A small-molecule ligand and the protein it binds are described below.
Small molecule (SMILES): Nc1nc2c(ncn2[C@@H]2O[C@H](CO[P](=O)(O)O[P](=O)(O)CP(=O)(O)O)[C@@H](O)[C@H]2O)c(=O)[nH]1

Sequence of chain 2.B:
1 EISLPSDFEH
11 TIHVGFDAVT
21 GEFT

Sequence of chain 1.A:
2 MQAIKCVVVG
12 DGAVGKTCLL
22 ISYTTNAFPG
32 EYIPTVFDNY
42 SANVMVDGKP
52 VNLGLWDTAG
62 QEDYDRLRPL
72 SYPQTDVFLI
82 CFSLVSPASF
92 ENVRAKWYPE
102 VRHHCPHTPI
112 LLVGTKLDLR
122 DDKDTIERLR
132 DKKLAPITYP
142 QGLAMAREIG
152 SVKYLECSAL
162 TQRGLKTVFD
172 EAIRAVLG

Binding-site contacts:
Ligand atom O6 contacts residue LEU161 of chain 1.A at 3.2 Å (h-bond).
Ligand atom O2' contacts residue ALA18 of chain 2.B at 3.2 Å.
Ligand atom O2G contacts residue GLY61 of chain 1.A at 2.8 Å (h-bond).
Ligand atom PB contacts residue MG1 of chain 1.C at 3.2 Å.
Ligand atom N1 contacts residue LEU161 of chain 1.A at 3.6 Å.
Ligand atom PB contacts residue LYS17 of chain 1.A at 3.6 Å.
Ligand atom O2B contacts residue THR18 of chain 1.A at 3.0 Å (h-bond).
Ligand atom O1B contacts residue LYS17 of chain 1.A at 2.7 Å (salt-bridge).
Ligand atom O1A contacts residue GLY16 of chain 1.A at 3.3 Å.
Ligand atom O1G contacts residue THR36 of chain 1.A at 2.8 Å (h-bond).
Ligand atom C6 contacts residue ASP119 of chain 1.A at 3.6 Å.
Ligand atom O1A contacts residue CYS19 of chain 1.A at 2.8 Å (h-bond).
Ligand atom O6 contacts residue ASP119 of chain 1.A at 3.5 Å (salt-bridge).
Ligand atom N1 contacts residue ASP119 of chain 1.A at 2.8 Å (salt-bridge).
Ligand atom N2 contacts residue ASP119 of chain 1.A at 2.9 Å (salt-bridge).
Ligand atom C8 contacts residue CYS19 of chain 1.A at 3.5 Å (hydrophobic).
Ligand atom O3G contacts residue THR36 of chain 1.A at 3.5 Å (h-bond).
Ligand atom O6 contacts residue SER159 of chain 1.A at 3.5 Å (h-bond).
Ligand atom N7 contacts residue CYS19 of chain 1.A at 3.5 Å.
Ligand atom O1A contacts residue THR18 of chain 1.A at 3.3 Å (h-bond).
Ligand atom O1G contacts residue MG1 of chain 1.C at 2.0 Å.
Ligand atom C2 contacts residue ASP119 of chain 1.A at 3.6 Å.
Ligand atom O3G contacts residue PRO35 of chain 1.A at 3.3 Å.
Ligand atom O2A contacts residue TYR33 of chain 1.A at 3.7 Å.
Ligand atom PG contacts residue MG1 of chain 1.C at 3.2 Å.
Ligand atom O2' contacts residue PHE29 of chain 1.A at 3.5 Å.
Ligand atom O2B contacts residue LYS17 of chain 1.A at 3.6 Å (salt-bridge).
Ligand atom O2G contacts residue LYS17 of chain 1.A at 2.7 Å (salt-bridge).
Ligand atom O1B contacts residue GLY16 of chain 1.A at 3.1 Å (h-bond).
Ligand atom N2 contacts residue LEU161 of chain 1.A at 3.7 Å.
Ligand atom O2B contacts residue MG1 of chain 1.C at 2.0 Å.
Ligand atom O6 contacts residue ALA160 of chain 1.A at 2.9 Å (h-bond).
Ligand atom C3B contacts residue MG1 of chain 1.C at 3.4 Å.
Ligand atom N2 contacts residue LEU120 of chain 1.A at 3.5 Å.
Ligand atom O3A contacts residue GLY16 of chain 1.A at 3.2 Å (h-bond).
Ligand atom C8 contacts residue GLY16 of chain 1.A at 3.6 Å.
Ligand atom O1B contacts residue VAL15 of chain 1.A at 3.4 Å (h-bond).
Ligand atom C3B contacts residue ALA14 of chain 1.A at 3.6 Å (hydrophobic).
Ligand atom O4' contacts residue LYS117 of chain 1.A at 3.0 Å (salt-bridge).
Ligand atom O1A contacts residue LYS17 of chain 1.A at 3.7 Å.